Sequence of chain 1.A:
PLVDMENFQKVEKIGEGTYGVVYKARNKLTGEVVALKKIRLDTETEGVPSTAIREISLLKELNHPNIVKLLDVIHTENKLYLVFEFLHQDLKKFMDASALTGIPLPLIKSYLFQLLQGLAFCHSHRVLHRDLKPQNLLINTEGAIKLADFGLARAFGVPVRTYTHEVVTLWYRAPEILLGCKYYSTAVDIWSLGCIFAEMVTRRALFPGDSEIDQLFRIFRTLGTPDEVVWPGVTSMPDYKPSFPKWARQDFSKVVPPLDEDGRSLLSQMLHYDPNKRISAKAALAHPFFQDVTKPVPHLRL

This small molecule binds to this protein.
Small molecule (SMILES): CNC(=O)c1nn(C)c2c1ccc1cnc(NC3CCN(S(C)(=O)=O)CC3)nc12

Binding-site contacts:
Ligand atom N13 contacts residue ILE15 of chain 1.A at 3.8 Å.
Ligand atom C16 contacts residue LEU139 of chain 1.A at 3.6 Å (hydrophobic).
Ligand atom O27 contacts residue LYS94 of chain 1.A at 3.1 Å (salt-bridge).
Ligand atom C14 contacts residue LEU88 of chain 1.A at 3.6 Å (hydrophobic).
Ligand atom C19 contacts residue LEU88 of chain 1.A at 3.7 Å (hydrophobic).
Ligand atom C9 contacts residue LYS38 of chain 1.A at 3.8 Å.
Ligand atom C16 contacts residue ALA36 of chain 1.A at 3.5 Å (hydrophobic).
Ligand atom C12 contacts residue LEU139 of chain 1.A at 3.7 Å (hydrophobic).
Ligand atom C21 contacts residue ASP91 of chain 1.A at 3.3 Å.
Ligand atom O28 contacts residue GLN90 of chain 1.A at 3.5 Å.
Ligand atom C16 contacts residue LEU88 of chain 1.A at 3.7 Å (hydrophobic).
Ligand atom C29 contacts residue TYR20 of chain 1.A at 3.5 Å (hydrophobic).
Ligand atom N17 contacts residue ILE15 of chain 1.A at 3.7 Å.
Ligand atom N15 contacts residue LEU139 of chain 1.A at 3.9 Å.
Ligand atom C5 contacts residue VAL23 of chain 1.A at 3.9 Å (hydrophobic).
Ligand atom O28 contacts residue ASP91 of chain 1.A at 3.0 Å (salt-bridge).
Ligand atom C21 contacts residue GLN90 of chain 1.A at 3.6 Å.
Ligand atom C29 contacts residue ASP150 of chain 1.A at 3.6 Å.
Ligand atom C11 contacts residue LEU139 of chain 1.A at 3.5 Å (hydrophobic).
Ligand atom C16 contacts residue GLU86 of chain 1.A at 3.4 Å.
Ligand atom O10 contacts residue LYS38 of chain 1.A at 3.0 Å (salt-bridge).
Ligand atom N22 contacts residue GLN90 of chain 1.A at 3.9 Å.
Ligand atom N15 contacts residue PHE87 of chain 1.A at 3.9 Å.
Ligand atom N6 contacts residue VAL23 of chain 1.A at 3.7 Å.
Ligand atom N15 contacts residue LEU88 of chain 1.A at 3.1 Å (h-bond).
Ligand atom C14 contacts residue ILE15 of chain 1.A at 3.7 Å (hydrophobic).
Ligand atom C29 contacts residue LYS38 of chain 1.A at 3.8 Å.
Ligand atom C11 contacts residue ALA36 of chain 1.A at 3.7 Å (hydrophobic).
Ligand atom C8 contacts residue ILE15 of chain 1.A at 3.5 Å (hydrophobic).
Ligand atom N18 contacts residue TYR20 of chain 1.A at 3.6 Å.
Ligand atom N17 contacts residue LEU88 of chain 1.A at 2.8 Å (h-bond).
Ligand atom O28 contacts residue LYS94 of chain 1.A at 3.5 Å.
Ligand atom C1 contacts residue PHE85 of chain 1.A at 3.6 Å (hydrophobic).
Ligand atom S25 contacts residue LYS94 of chain 1.A at 3.9 Å.
Ligand atom C24 contacts residue LEU88 of chain 1.A at 3.4 Å (hydrophobic).
Ligand atom C19 contacts residue ILE15 of chain 1.A at 3.8 Å (hydrophobic).
Ligand atom C24 contacts residue HIS89 of chain 1.A at 3.4 Å.
Ligand atom N17 contacts residue PHE87 of chain 1.A at 3.7 Å.
Ligand atom C26 contacts residue ASP91 of chain 1.A at 3.8 Å.
Ligand atom C23 contacts residue HIS89 of chain 1.A at 3.6 Å.